Sequence of chain 1.C:
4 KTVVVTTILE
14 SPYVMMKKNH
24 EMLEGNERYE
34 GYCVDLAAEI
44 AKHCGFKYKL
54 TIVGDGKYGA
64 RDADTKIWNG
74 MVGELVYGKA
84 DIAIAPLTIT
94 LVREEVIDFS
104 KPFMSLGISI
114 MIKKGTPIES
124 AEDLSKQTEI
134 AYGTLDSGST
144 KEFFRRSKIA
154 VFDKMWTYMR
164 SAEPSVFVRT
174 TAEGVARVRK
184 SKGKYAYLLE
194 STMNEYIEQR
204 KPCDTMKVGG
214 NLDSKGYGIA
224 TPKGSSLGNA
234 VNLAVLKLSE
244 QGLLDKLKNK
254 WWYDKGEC

The small molecule below binds the protein below.
Small molecule (SMILES): N[C@@H](CCC(=O)O)C(=O)O

Binding-site contacts:
Ligand atom O contacts residue GLY141 of chain 1.C at 3.3 Å.
Ligand atom N contacts residue THR91 of chain 1.C at 2.8 Å (h-bond).
Ligand atom OE2 contacts residue GLY141 of chain 1.C at 3.5 Å.
Ligand atom N contacts residue GLU193 of chain 1.C at 2.7 Å (salt-bridge).
Ligand atom N contacts residue SER142 of chain 1.C at 4.0 Å.
Ligand atom CG contacts residue LEU138 of chain 1.C at 3.5 Å (hydrophobic).
Ligand atom CD contacts residue THR143 of chain 1.C at 3.3 Å.
Ligand atom N contacts residue PRO89 of chain 1.C at 3.0 Å (h-bond).
Ligand atom OXT contacts residue ARG96 of chain 1.C at 2.8 Å (salt-bridge).
Ligand atom O contacts residue ARG96 of chain 1.C at 2.7 Å (salt-bridge).
Ligand atom OE1 contacts residue THR143 of chain 1.C at 2.7 Å (h-bond).
Ligand atom OE1 contacts residue GLU193 of chain 1.C at 3.7 Å.
Ligand atom CA contacts residue TYR61 of chain 1.C at 4.0 Å (hydrophobic).
Ligand atom CB contacts residue TYR61 of chain 1.C at 3.5 Å (hydrophobic).
Ligand atom CD contacts residue LEU138 of chain 1.C at 3.8 Å (hydrophobic).
Ligand atom CB contacts residue LEU138 of chain 1.C at 3.9 Å (hydrophobic).
Ligand atom CG contacts residue TYR61 of chain 1.C at 4.2 Å (hydrophobic).
Ligand atom OE2 contacts residue THR143 of chain 1.C at 3.2 Å (h-bond).
Ligand atom OE2 contacts residue LEU138 of chain 1.C at 4.0 Å.
Ligand atom OXT contacts residue TYR61 of chain 1.C at 3.5 Å.
Ligand atom OXT contacts residue PRO89 of chain 1.C at 3.7 Å.
Ligand atom CA contacts residue SER142 of chain 1.C at 3.3 Å.
Ligand atom O contacts residue SER142 of chain 1.C at 2.9 Å (h-bond).
Ligand atom CA contacts residue THR91 of chain 1.C at 3.4 Å.
Ligand atom C contacts residue THR91 of chain 1.C at 3.6 Å.
Ligand atom CD contacts residue GLU193 of chain 1.C at 4.0 Å.
Ligand atom O contacts residue TYR61 of chain 1.C at 3.3 Å.
Ligand atom CA contacts residue PRO89 of chain 1.C at 4.2 Å (hydrophobic).
Ligand atom C contacts residue TYR61 of chain 1.C at 3.6 Å (hydrophobic).
Ligand atom C contacts residue ARG96 of chain 1.C at 3.3 Å.
Ligand atom OXT contacts residue LEU90 of chain 1.C at 3.5 Å.
Ligand atom C contacts residue SER142 of chain 1.C at 3.4 Å.
Ligand atom CG contacts residue GLU193 of chain 1.C at 3.6 Å.
Ligand atom OXT contacts residue SER142 of chain 1.C at 4.0 Å.
Ligand atom N contacts residue TYR61 of chain 1.C at 4.0 Å.
Ligand atom CB contacts residue GLU193 of chain 1.C at 4.0 Å.
Ligand atom CA contacts residue GLU193 of chain 1.C at 3.4 Å.
Ligand atom N contacts residue TYR220 of chain 1.C at 3.7 Å.
Ligand atom OE2 contacts residue SER142 of chain 1.C at 3.3 Å (h-bond).
Ligand atom OXT contacts residue THR91 of chain 1.C at 2.9 Å (h-bond).